Binding-site contacts:
Ligand atom C05 contacts residue MET129 of chain 2.A at 3.6 Å (hydrophobic).
Ligand atom C12 contacts residue ILE8 of chain 2.A at 3.7 Å (hydrophobic).
Ligand atom N01 contacts residue VAL40 of chain 2.A at 3.7 Å.
Ligand atom C01 contacts residue GLY7 of chain 2.A at 3.6 Å.
Ligand atom C08 contacts residue VAL40 of chain 2.A at 3.4 Å (hydrophobic).
Ligand atom O02 contacts residue TYR125 of chain 2.A at 2.6 Å (h-bond).
Ligand atom C08 contacts residue HIS43 of chain 2.A at 3.5 Å.
Ligand atom C01 contacts residue ILE133 of chain 2.A at 3.9 Å (hydrophobic).
Ligand atom C12 contacts residue VAL40 of chain 2.A at 3.9 Å (hydrophobic).
Ligand atom C11 contacts residue GLN147 of chain 2.A at 3.2 Å.
Ligand atom C10 contacts residue TYR125 of chain 2.A at 3.5 Å (hydrophobic).
Ligand atom C03 contacts residue PHE5 of chain 2.A at 3.5 Å (hydrophobic).
Ligand atom C03 contacts residue GLY7 of chain 2.A at 3.8 Å.
Ligand atom C01 contacts residue SER6 of chain 2.A at 3.7 Å.
Ligand atom C11 contacts residue TYR125 of chain 2.A at 3.6 Å (hydrophobic).
Ligand atom S01 contacts residue GLY7 of chain 2.A at 3.8 Å.
Ligand atom C12 contacts residue GLN9 of chain 2.A at 3.9 Å.
Ligand atom C02 contacts residue VAL141 of chain 2.A at 3.9 Å (hydrophobic).
Ligand atom O02 contacts residue GLN147 of chain 2.A at 3.4 Å (h-bond).
Ligand atom C06 contacts residue MET129 of chain 2.A at 3.9 Å (hydrophobic).
Ligand atom C08 contacts residue ASP132 of chain 2.A at 3.7 Å.
Ligand atom C12 contacts residue ATP1 of chain 2.E at 3.9 Å.
Ligand atom C02 contacts residue GLY7 of chain 2.A at 3.7 Å.
Ligand atom O02 contacts residue MG1 of chain 2.C at 3.8 Å.
Ligand atom C11 contacts residue ATP1 of chain 2.E at 3.7 Å.
Ligand atom C02 contacts residue SER6 of chain 2.A at 3.8 Å.
Ligand atom S01 contacts residue ATP1 of chain 2.E at 3.9 Å.
Ligand atom N01 contacts residue ASP132 of chain 2.A at 2.7 Å (salt-bridge).
Ligand atom C02 contacts residue MET129 of chain 2.A at 3.9 Å (hydrophobic).
Ligand atom C05 contacts residue GLY7 of chain 2.A at 3.9 Å.
Ligand atom C12 contacts residue GLY7 of chain 2.A at 3.1 Å.
Ligand atom C09 contacts residue GLN147 of chain 2.A at 3.5 Å.
Ligand atom S01 contacts residue GLN147 of chain 2.A at 3.7 Å.
Ligand atom O01 contacts residue GLN147 of chain 2.A at 3.0 Å.
Ligand atom O02 contacts residue ATP1 of chain 2.E at 3.5 Å (h-bond).
Ligand atom C02 contacts residue VAL143 of chain 2.A at 3.7 Å (hydrophobic).
Ligand atom O01 contacts residue ATP1 of chain 2.E at 3.1 Å (h-bond).
Ligand atom N01 contacts residue HIS43 of chain 2.A at 3.8 Å.
Ligand atom C03 contacts residue ILE133 of chain 2.A at 3.8 Å (hydrophobic).
Ligand atom C01 contacts residue VAL141 of chain 2.A at 3.7 Å (hydrophobic).

This protein binds this small molecule.
Small molecule (SMILES): C[C@H]1c2c[nH]c3cccc(c23)S[C@H]1C(=O)O

Sequence of chain 2.A:
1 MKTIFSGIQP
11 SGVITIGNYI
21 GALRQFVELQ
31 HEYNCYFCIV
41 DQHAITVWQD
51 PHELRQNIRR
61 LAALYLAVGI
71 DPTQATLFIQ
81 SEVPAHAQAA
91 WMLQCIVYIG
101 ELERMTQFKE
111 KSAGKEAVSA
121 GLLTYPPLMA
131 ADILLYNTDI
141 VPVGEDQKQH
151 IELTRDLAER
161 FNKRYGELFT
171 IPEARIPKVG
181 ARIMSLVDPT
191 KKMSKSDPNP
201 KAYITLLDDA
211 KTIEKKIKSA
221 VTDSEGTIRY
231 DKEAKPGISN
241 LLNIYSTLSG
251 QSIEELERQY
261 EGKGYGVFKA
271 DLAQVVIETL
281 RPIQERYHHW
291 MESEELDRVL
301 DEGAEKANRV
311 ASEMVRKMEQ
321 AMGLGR